Sequence of chain 1.D:
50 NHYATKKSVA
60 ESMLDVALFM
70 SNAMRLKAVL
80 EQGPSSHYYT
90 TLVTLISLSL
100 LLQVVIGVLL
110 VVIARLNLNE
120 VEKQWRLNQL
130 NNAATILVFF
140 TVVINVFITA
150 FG

Binding-site contacts:
Ligand atom C4 contacts residue VAL111 of chain 1.D at 3.9 Å (hydrophobic).
Ligand atom O1 contacts residue ASN131 of chain 1.E at 4.0 Å.
Ligand atom C19 contacts residue ALA132 of chain 1.E at 3.9 Å (hydrophobic).
Ligand atom C19 contacts residue ASN131 of chain 1.E at 3.9 Å.
Ligand atom C18 contacts residue LEU136 of chain 1.E at 3.8 Å (hydrophobic).
Ligand atom C2 contacts residue GLN128 of chain 1.E at 4.2 Å.
Ligand atom C5 contacts residue ILE135 of chain 1.E at 4.4 Å (hydrophobic).
Ligand atom C19 contacts residue ILE135 of chain 1.E at 3.6 Å (hydrophobic).
Ligand atom C26 contacts residue LEU101 of chain 1.E at 4.5 Å (hydrophobic).
Ligand atom C18 contacts residue ILE135 of chain 1.E at 4.1 Å (hydrophobic).
Ligand atom C4 contacts residue ASN131 of chain 1.E at 4.5 Å.

This protein binds this small molecule.
Small molecule (SMILES): CC(C)CCC[C@@H](C)[C@H]1CC[C@H]2[C@@H]3CC=C4C[C@@H](O)CC[C@]4(C)[C@H]3CC[C@]12C

Sequence of chain 1.E:
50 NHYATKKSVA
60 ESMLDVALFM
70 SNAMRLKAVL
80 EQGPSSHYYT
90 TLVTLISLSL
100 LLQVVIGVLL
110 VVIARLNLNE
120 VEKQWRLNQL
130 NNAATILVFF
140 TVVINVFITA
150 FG